Sequence of chain 1.A:
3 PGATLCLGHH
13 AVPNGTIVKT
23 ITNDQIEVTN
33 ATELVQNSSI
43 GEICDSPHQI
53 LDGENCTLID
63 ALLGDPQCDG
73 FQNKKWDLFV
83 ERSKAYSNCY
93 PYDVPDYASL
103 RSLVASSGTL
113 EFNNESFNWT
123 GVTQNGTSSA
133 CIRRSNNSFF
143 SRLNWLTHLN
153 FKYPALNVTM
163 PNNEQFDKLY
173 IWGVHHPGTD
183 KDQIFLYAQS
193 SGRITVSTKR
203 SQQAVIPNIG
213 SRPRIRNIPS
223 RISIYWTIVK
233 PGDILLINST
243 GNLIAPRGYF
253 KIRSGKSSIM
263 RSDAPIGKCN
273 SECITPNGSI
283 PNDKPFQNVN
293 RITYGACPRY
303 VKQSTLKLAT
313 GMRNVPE

Binding-site contacts:
Ligand atom O7 contacts residue ASN57 of chain 1.A at 2.8 Å (h-bond).
Ligand atom O5 contacts residue TYR88 of chain 1.A at 4.0 Å.
Ligand atom C2 contacts residue ASN57 of chain 1.A at 2.5 Å.
Ligand atom C8 contacts residue ASN57 of chain 1.A at 4.5 Å.
Ligand atom C6 contacts residue TYR88 of chain 1.A at 4.2 Å (hydrophobic).
Ligand atom O5 contacts residue ASN57 of chain 1.A at 2.2 Å (h-bond).
Ligand atom O6 contacts residue TYR88 of chain 1.A at 3.0 Å (h-bond).
Ligand atom N2 contacts residue ASN57 of chain 1.A at 3.1 Å (h-bond).
Ligand atom C3 contacts residue ASN57 of chain 1.A at 3.8 Å.
Ligand atom C7 contacts residue GLU56 of chain 1.A at 4.1 Å.
Ligand atom C7 contacts residue ASN57 of chain 1.A at 3.2 Å.
Ligand atom C4 contacts residue ASN57 of chain 1.A at 4.2 Å.
Ligand atom C8 contacts residue GLU56 of chain 1.A at 3.4 Å.
Ligand atom C1 contacts residue ASN57 of chain 1.A at 1.4 Å.
Ligand atom C5 contacts residue ASN57 of chain 1.A at 3.6 Å.
Ligand atom O6 contacts residue ASN57 of chain 1.A at 4.5 Å.

The protein below binds the small molecule below.
Small molecule (SMILES): CC(=O)N[C@H]1[C@H](O[C@H]2[C@H](O)[C@@H](NC(C)=O)CO[C@@H]2CO)O[C@H](CO)[C@@H](O)[C@@H]1O